Sequence of chain 1.B:
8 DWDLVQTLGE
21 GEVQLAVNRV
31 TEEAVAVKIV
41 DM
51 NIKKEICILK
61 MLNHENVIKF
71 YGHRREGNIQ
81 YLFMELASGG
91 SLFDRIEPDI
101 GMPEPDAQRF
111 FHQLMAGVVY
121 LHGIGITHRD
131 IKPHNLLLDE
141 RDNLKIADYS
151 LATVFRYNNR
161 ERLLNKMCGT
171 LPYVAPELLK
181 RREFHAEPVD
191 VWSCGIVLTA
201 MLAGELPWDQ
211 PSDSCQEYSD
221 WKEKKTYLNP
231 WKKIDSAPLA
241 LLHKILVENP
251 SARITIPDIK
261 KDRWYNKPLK

A protein and the small-molecule ligand that binds it are described below.
Small molecule (SMILES): C[C@@H]1CCCN1c1c(C#N)c2c(N)nc(Nc3cnn(C)c3)nc2n1C

Binding-site contacts:
Ligand atom N5 contacts residue LEU15 of chain 1.B at 4.0 Å.
Ligand atom C1 contacts residue ASN135 of chain 1.B at 4.0 Å.
Ligand atom C3 contacts residue ASN135 of chain 1.B at 3.6 Å.
Ligand atom C6 contacts residue VAL23 of chain 1.B at 4.0 Å (hydrophobic).
Ligand atom N3 contacts residue ALA87 of chain 1.B at 3.9 Å.
Ligand atom C5 contacts residue GLY16 of chain 1.B at 3.5 Å.
Ligand atom N4 contacts residue LEU15 of chain 1.B at 3.6 Å.
Ligand atom C10 contacts residue LEU137 of chain 1.B at 3.4 Å (hydrophobic).
Ligand atom C12 contacts residue ALA87 of chain 1.B at 3.1 Å (hydrophobic).
Ligand atom C12 contacts residue GLY90 of chain 1.B at 3.9 Å.
Ligand atom N3 contacts residue ALA36 of chain 1.B at 3.1 Å.
Ligand atom N5 contacts residue LEU86 of chain 1.B at 4.0 Å.
Ligand atom C11 contacts residue ALA87 of chain 1.B at 3.7 Å (hydrophobic).
Ligand atom C5 contacts residue VAL23 of chain 1.B at 4.0 Å (hydrophobic).
Ligand atom C4 contacts residue GLU17 of chain 1.B at 3.2 Å.
Ligand atom C7 contacts residue LEU137 of chain 1.B at 3.5 Å (hydrophobic).
Ligand atom N4 contacts residue ALA87 of chain 1.B at 3.1 Å (h-bond).
Ligand atom C1 contacts residue ALA147 of chain 1.B at 3.9 Å (hydrophobic).
Ligand atom C13 contacts residue ALA87 of chain 1.B at 3.0 Å (hydrophobic).
Ligand atom C16 contacts residue LEU137 of chain 1.B at 3.8 Å (hydrophobic).
Ligand atom C10 contacts residue ALA36 of chain 1.B at 3.8 Å (hydrophobic).
Ligand atom N3 contacts residue LEU86 of chain 1.B at 3.7 Å.
Ligand atom N4 contacts residue LEU137 of chain 1.B at 4.0 Å.
Ligand atom N5 contacts residue ALA87 of chain 1.B at 2.6 Å (h-bond).
Ligand atom C10 contacts residue LEU15 of chain 1.B at 4.0 Å (hydrophobic).
Ligand atom C17 contacts residue LEU15 of chain 1.B at 3.4 Å (hydrophobic).
Ligand atom C5 contacts residue GLU17 of chain 1.B at 3.7 Å.
Ligand atom C4 contacts residue GLY16 of chain 1.B at 4.0 Å.
Ligand atom C13 contacts residue GLY90 of chain 1.B at 3.5 Å.
Ligand atom C11 contacts residue LEU15 of chain 1.B at 3.6 Å (hydrophobic).
Ligand atom C15 contacts residue LEU15 of chain 1.B at 3.8 Å (hydrophobic).
Ligand atom N2 contacts residue MET84 of chain 1.B at 4.0 Å.
Ligand atom N6 contacts residue GLY90 of chain 1.B at 3.7 Å.
Ligand atom C1 contacts residue HIS134 of chain 1.B at 3.8 Å.
Ligand atom N4 contacts residue LEU86 of chain 1.B at 3.8 Å.
Ligand atom N8 contacts residue LEU15 of chain 1.B at 4.0 Å.
Ligand atom C8 contacts residue LEU137 of chain 1.B at 3.9 Å (hydrophobic).
Ligand atom C9 contacts residue LEU137 of chain 1.B at 3.3 Å (hydrophobic).
Ligand atom C10 contacts residue ALA87 of chain 1.B at 3.9 Å (hydrophobic).
Ligand atom N3 contacts residue LEU137 of chain 1.B at 3.7 Å.